A small-molecule ligand and the protein it binds are described below.
Small molecule (SMILES): CCOC(=O)[C@@H](O)CC(=O)N(CC(C)C)NC(=O)[C@H](CC(C)C)NC(=O)[C@H](CC(C)C)NC(=O)OCc1ccccc1

Sequence of chain 1.A:
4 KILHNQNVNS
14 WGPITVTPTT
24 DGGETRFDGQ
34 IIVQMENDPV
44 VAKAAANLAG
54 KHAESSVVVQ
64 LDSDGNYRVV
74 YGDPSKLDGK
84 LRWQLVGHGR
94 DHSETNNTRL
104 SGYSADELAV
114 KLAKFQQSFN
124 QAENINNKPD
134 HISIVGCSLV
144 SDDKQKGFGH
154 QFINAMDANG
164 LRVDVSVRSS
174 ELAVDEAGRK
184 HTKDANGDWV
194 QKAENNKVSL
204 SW

Binding-site contacts:
Ligand atom CAN contacts residue GLY90 of chain 1.A at 3.7 Å.
Ligand atom CA contacts residue VAL177 of chain 1.A at 3.7 Å (hydrophobic).
Ligand atom CAH contacts residue CYS140 of chain 1.A at 2.8 Å (hydrophobic).
Ligand atom CAH contacts residue HIS91 of chain 1.A at 3.7 Å.
Ligand atom O contacts residue VAL177 of chain 1.A at 3.0 Å (h-bond).
Ligand atom CAD contacts residue CYS140 of chain 1.A at 3.1 Å (hydrophobic).
Ligand atom NAK contacts residue LEU175 of chain 1.A at 3.6 Å (h-bond).
Ligand atom OAI contacts residue HIS91 of chain 1.A at 3.4 Å.
Ligand atom OAJ contacts residue HIS91 of chain 1.A at 3.2 Å (h-bond).
Ligand atom CD1 contacts residue ALA47 of chain 1.A at 3.7 Å (hydrophobic).
Ligand atom CG contacts residue VAL177 of chain 1.A at 3.4 Å (hydrophobic).
Ligand atom NAL contacts residue LEU175 of chain 1.A at 2.8 Å (h-bond).
Ligand atom C1 contacts residue LEU175 of chain 1.A at 3.5 Å (hydrophobic).
Ligand atom O contacts residue ALA176 of chain 1.A at 3.0 Å.
Ligand atom OAI contacts residue GLY90 of chain 1.A at 3.5 Å (h-bond).
Ligand atom CAA contacts residue GLU174 of chain 1.A at 3.4 Å.
Ligand atom O1 contacts residue VAL43 of chain 1.A at 3.4 Å.
Ligand atom CAF contacts residue CYS140 of chain 1.A at 2.9 Å (hydrophobic).
Ligand atom NAL contacts residue CYS140 of chain 1.A at 3.6 Å.
Ligand atom CD11 contacts residue LEU175 of chain 1.A at 3.7 Å (hydrophobic).
Ligand atom OAE contacts residue GLY92 of chain 1.A at 3.7 Å.
Ligand atom C6 contacts residue HIS184 of chain 1.A at 3.7 Å.
Ligand atom OAI contacts residue GLY92 of chain 1.A at 3.1 Å (h-bond).
Ligand atom CAG contacts residue CYS140 of chain 1.A at 1.8 Å (hydrophobic).
Ligand atom N contacts residue VAL177 of chain 1.A at 3.1 Å (h-bond).
Ligand atom C5 contacts residue HIS184 of chain 1.A at 3.4 Å.
Ligand atom CD1 contacts residue VAL177 of chain 1.A at 3.2 Å (hydrophobic).
Ligand atom CAP contacts residue VAL138 of chain 1.A at 3.7 Å (hydrophobic).
Ligand atom O1 contacts residue HIS91 of chain 1.A at 3.2 Å.
Ligand atom O contacts residue LEU175 of chain 1.A at 3.8 Å.
Ligand atom CD11 contacts residue GLU174 of chain 1.A at 3.5 Å.
Ligand atom CAM contacts residue VAL138 of chain 1.A at 3.7 Å (hydrophobic).
Ligand atom CD1 contacts residue ASN50 of chain 1.A at 3.1 Å.
Ligand atom OAI contacts residue CYS140 of chain 1.A at 3.0 Å (h-bond).
Ligand atom NAK contacts residue CYS140 of chain 1.A at 3.5 Å (h-bond).
Ligand atom CAP contacts residue LEU175 of chain 1.A at 3.5 Å (hydrophobic).
Ligand atom CB contacts residue VAL177 of chain 1.A at 3.3 Å (hydrophobic).
Ligand atom OAC contacts residue GLU174 of chain 1.A at 3.6 Å (salt-bridge).
Ligand atom OAE contacts residue CYS140 of chain 1.A at 3.1 Å.
Ligand atom CA1 contacts residue LEU175 of chain 1.A at 3.5 Å (hydrophobic).